Sequence of chain 1.A:
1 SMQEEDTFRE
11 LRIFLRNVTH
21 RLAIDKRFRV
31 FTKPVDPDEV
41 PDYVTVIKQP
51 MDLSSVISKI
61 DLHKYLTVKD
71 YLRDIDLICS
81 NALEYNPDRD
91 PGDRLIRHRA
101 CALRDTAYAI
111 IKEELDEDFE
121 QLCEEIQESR

Binding-site contacts:
Ligand atom C7 contacts residue VAL40 of chain 1.A at 3.7 Å (hydrophobic).
Ligand atom C3 contacts residue ASP36 of chain 1.A at 3.8 Å.
Ligand atom N3 contacts residue ASN86 of chain 1.A at 3.0 Å (h-bond).
Ligand atom C10 contacts residue ASN86 of chain 1.A at 3.6 Å.
Ligand atom C1 contacts residue GLU39 of chain 1.A at 3.5 Å.
Ligand atom N2 contacts residue ASP90 of chain 1.A at 3.8 Å.
Ligand atom C14 contacts residue ASN86 of chain 1.A at 3.8 Å.
Ligand atom C21 contacts residue VAL40 of chain 1.A at 3.8 Å (hydrophobic).
Ligand atom N contacts residue VAL35 of chain 1.A at 3.8 Å.
Ligand atom O3 contacts residue TYR85 of chain 1.A at 3.8 Å.
Ligand atom S contacts residue ARG99 of chain 1.A at 3.5 Å (salt-bridge).
Ligand atom C22 contacts residue ILE96 of chain 1.A at 3.3 Å (hydrophobic).
Ligand atom C20 contacts residue GLY92 of chain 1.A at 3.5 Å.
Ligand atom N1 contacts residue ASN86 of chain 1.A at 2.9 Å (h-bond).
Ligand atom C8 contacts residue VAL40 of chain 1.A at 3.7 Å (hydrophobic).
Ligand atom C9 contacts residue ASN86 of chain 1.A at 3.8 Å.
Ligand atom N contacts residue ASP36 of chain 1.A at 3.0 Å (salt-bridge).
Ligand atom C15 contacts residue GLY92 of chain 1.A at 3.4 Å.
Ligand atom C23 contacts residue VAL35 of chain 1.A at 3.8 Å (hydrophobic).
Ligand atom O2 contacts residue ARG99 of chain 1.A at 3.1 Å (salt-bridge).
Ligand atom N3 contacts residue TYR85 of chain 1.A at 3.7 Å.
Ligand atom C24 contacts residue VAL35 of chain 1.A at 3.5 Å (hydrophobic).
Ligand atom C contacts residue GLU39 of chain 1.A at 3.2 Å.
Ligand atom C11 contacts residue ASN86 of chain 1.A at 3.7 Å.
Ligand atom O3 contacts residue ASN86 of chain 1.A at 2.7 Å (h-bond).
Ligand atom N3 contacts residue ILE96 of chain 1.A at 3.7 Å.
Ligand atom C9 contacts residue VAL40 of chain 1.A at 3.7 Å (hydrophobic).
Ligand atom C23 contacts residue ILE96 of chain 1.A at 3.7 Å (hydrophobic).
Ligand atom O3 contacts residue ILE96 of chain 1.A at 3.4 Å.
Ligand atom C6 contacts residue VAL40 of chain 1.A at 3.8 Å (hydrophobic).
Ligand atom C22 contacts residue ASN86 of chain 1.A at 3.5 Å.
Ligand atom C13 contacts residue ASP93 of chain 1.A at 3.2 Å.
Ligand atom O1 contacts residue ARG99 of chain 1.A at 3.3 Å (salt-bridge).
Ligand atom C25 contacts residue VAL30 of chain 1.A at 3.9 Å (hydrophobic).
Ligand atom C14 contacts residue ASP93 of chain 1.A at 3.3 Å.
Ligand atom N2 contacts residue ASP93 of chain 1.A at 2.8 Å (salt-bridge).
Ligand atom C12 contacts residue ASP93 of chain 1.A at 3.6 Å.
Ligand atom O2 contacts residue ILE96 of chain 1.A at 3.6 Å.
Ligand atom C11 contacts residue ASP93 of chain 1.A at 3.8 Å.
Ligand atom C2 contacts residue ASP36 of chain 1.A at 3.7 Å.

This small molecule binds to this protein.
Small molecule (SMILES): Cc1cncc(-c2ccc(N[C@@H]3CCNC[C@H]3OCC3CCS(=O)(=O)CC3)c3[nH]c(=O)c(C)cc23)c1